Sequence of chain 1.M:
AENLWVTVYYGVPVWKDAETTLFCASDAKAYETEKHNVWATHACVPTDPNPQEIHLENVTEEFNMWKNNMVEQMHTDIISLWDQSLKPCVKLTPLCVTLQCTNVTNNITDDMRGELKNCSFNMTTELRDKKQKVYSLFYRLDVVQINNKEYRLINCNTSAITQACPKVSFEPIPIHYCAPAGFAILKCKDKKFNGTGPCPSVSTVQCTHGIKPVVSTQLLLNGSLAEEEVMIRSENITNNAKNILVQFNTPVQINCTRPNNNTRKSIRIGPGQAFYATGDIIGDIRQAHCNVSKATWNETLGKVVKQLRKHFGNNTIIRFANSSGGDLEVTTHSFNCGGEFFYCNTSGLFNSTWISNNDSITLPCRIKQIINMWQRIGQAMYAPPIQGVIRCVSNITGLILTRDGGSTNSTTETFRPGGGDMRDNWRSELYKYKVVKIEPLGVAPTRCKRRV

Binding-site contacts:
Ligand atom C3 contacts residue THR18 of chain 1.N at 4.2 Å.
Ligand atom C4 contacts residue ASN58 of chain 1.M at 4.2 Å.
Ligand atom N2 contacts residue ASN58 of chain 1.M at 2.9 Å (h-bond).
Ligand atom C2 contacts residue ASN58 of chain 1.M at 2.4 Å.
Ligand atom C6 contacts residue GLU57 of chain 1.M at 4.1 Å.
Ligand atom C1 contacts residue ASN58 of chain 1.M at 1.4 Å.
Ligand atom C8 contacts residue ASN114 of chain 1.N at 3.3 Å.
Ligand atom C5 contacts residue ASN58 of chain 1.M at 3.7 Å.
Ligand atom O3 contacts residue THR18 of chain 1.N at 4.0 Å.
Ligand atom O4 contacts residue SER17 of chain 1.N at 4.4 Å.
Ligand atom O5 contacts residue ASN58 of chain 1.M at 2.4 Å (h-bond).
Ligand atom C7 contacts residue ASN58 of chain 1.M at 3.9 Å.
Ligand atom C3 contacts residue ASN58 of chain 1.M at 3.8 Å.

The protein below binds the small molecule below.
Small molecule (SMILES): CC(=O)N[C@@H]1[C@@H](O)[C@H](O)[C@@H](CO)O[C@H]1O

Sequence of chain 1.N:
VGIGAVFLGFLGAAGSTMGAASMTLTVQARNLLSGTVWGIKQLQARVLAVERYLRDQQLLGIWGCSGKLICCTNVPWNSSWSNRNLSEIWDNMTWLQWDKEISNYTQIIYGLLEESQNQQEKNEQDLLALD